Sequence of chain 50.K:
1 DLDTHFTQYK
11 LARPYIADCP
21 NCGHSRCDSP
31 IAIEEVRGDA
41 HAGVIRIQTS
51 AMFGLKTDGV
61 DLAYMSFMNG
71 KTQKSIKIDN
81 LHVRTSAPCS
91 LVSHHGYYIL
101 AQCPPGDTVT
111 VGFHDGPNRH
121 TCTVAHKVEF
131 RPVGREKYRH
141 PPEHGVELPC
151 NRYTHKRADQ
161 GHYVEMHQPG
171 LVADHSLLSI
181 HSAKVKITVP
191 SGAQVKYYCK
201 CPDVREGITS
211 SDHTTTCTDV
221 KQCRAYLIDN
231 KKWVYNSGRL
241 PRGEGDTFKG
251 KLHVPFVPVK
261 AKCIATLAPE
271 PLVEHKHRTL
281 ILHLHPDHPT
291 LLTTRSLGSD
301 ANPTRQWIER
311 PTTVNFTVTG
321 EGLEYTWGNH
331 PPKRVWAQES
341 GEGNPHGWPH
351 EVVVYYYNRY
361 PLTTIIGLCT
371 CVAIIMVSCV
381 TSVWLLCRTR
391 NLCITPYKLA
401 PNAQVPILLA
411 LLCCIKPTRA

Binding-site contacts:
Ligand atom C2 contacts residue ASN315 of chain 50.K at 2.5 Å.
Ligand atom O7 contacts residue ASN315 of chain 50.K at 4.2 Å.
Ligand atom C1 contacts residue ASN315 of chain 50.K at 1.4 Å.
Ligand atom C6 contacts residue ASN315 of chain 50.K at 4.5 Å.
Ligand atom N2 contacts residue ASN315 of chain 50.K at 2.8 Å (h-bond).
Ligand atom C4 contacts residue ASN315 of chain 50.K at 4.3 Å.
Ligand atom C5 contacts residue ASN315 of chain 50.K at 3.7 Å.
Ligand atom C8 contacts residue ILE281 of chain 50.K at 4.5 Å (hydrophobic).
Ligand atom C7 contacts residue ASN315 of chain 50.K at 3.3 Å.
Ligand atom C1 contacts residue VAL314 of chain 50.K at 4.4 Å (hydrophobic).
Ligand atom C3 contacts residue ASN315 of chain 50.K at 3.8 Å.
Ligand atom O5 contacts residue VAL314 of chain 50.K at 3.8 Å.
Ligand atom C8 contacts residue ASN315 of chain 50.K at 3.5 Å.
Ligand atom O5 contacts residue THR313 of chain 50.K at 4.3 Å.
Ligand atom O5 contacts residue ASN315 of chain 50.K at 2.4 Å (h-bond).
Ligand atom C6 contacts residue THR313 of chain 50.K at 4.5 Å.

A small-molecule ligand and the protein it binds are described below.
Small molecule (SMILES): CC(=O)N[C@@H]1[C@@H](O)[C@H](O)[C@@H](CO)O[C@H]1O